Sequence of chain 1.A:
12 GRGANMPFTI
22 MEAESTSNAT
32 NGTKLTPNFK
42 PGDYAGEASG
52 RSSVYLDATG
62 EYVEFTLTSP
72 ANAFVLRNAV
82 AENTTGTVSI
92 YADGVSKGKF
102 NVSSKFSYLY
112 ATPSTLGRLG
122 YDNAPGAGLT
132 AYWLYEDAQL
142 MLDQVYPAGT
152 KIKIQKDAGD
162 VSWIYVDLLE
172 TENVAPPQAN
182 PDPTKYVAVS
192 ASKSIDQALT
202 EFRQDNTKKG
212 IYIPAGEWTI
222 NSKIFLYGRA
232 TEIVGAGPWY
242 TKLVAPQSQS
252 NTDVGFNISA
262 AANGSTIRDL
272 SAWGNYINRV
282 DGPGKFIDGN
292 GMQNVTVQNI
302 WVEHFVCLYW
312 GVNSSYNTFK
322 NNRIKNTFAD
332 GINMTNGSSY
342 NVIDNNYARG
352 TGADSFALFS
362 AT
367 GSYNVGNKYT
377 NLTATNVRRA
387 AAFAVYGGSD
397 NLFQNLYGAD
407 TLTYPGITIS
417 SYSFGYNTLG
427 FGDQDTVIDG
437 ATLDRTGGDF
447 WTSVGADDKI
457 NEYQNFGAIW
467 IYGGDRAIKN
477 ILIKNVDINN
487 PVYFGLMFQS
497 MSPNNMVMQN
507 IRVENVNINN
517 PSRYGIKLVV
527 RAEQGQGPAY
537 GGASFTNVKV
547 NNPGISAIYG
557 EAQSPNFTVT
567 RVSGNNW

This small molecule binds to this protein.
Small molecule (SMILES): OC[C@H]1O[C@H](O[C@@H]2[C@@H](O)[C@@H](O)O[C@H](CO)[C@H]2O)[C@H](O)[C@@H](O)[C@@H]1O

Binding-site contacts:
Ligand atom C4 contacts residue TRP311 of chain 1.A at 3.9 Å (hydrophobic).
Ligand atom O5 contacts residue ASP282 of chain 1.A at 3.0 Å (salt-bridge).
Ligand atom C5 contacts residue TYR422 of chain 1.A at 4.2 Å (hydrophobic).
Ligand atom C6 contacts residue ARG280 of chain 1.A at 4.0 Å.
Ligand atom C5 contacts residue ASP282 of chain 1.A at 3.8 Å.
Ligand atom C2 contacts residue ASP282 of chain 1.A at 4.3 Å.
Ligand atom C6 contacts residue TRP311 of chain 1.A at 4.0 Å (hydrophobic).
Ligand atom O6 contacts residue GLY283 of chain 1.A at 4.2 Å.
Ligand atom O6 contacts residue VAL307 of chain 1.A at 3.5 Å.
Ligand atom O5 contacts residue ARG280 of chain 1.A at 3.2 Å (salt-bridge).
Ligand atom C6 contacts residue ALA330 of chain 1.A at 3.8 Å (hydrophobic).
Ligand atom C6 contacts residue VAL307 of chain 1.A at 4.0 Å (hydrophobic).
Ligand atom C1 contacts residue LYS286 of chain 1.A at 4.3 Å.
Ligand atom O3 contacts residue TRP311 of chain 1.A at 4.3 Å.
Ligand atom O3 contacts residue LYS286 of chain 1.A at 4.2 Å.
Ligand atom O2 contacts residue GLY283 of chain 1.A at 4.2 Å.
Ligand atom O6 contacts residue VAL281 of chain 1.A at 3.5 Å (h-bond).
Ligand atom O2 contacts residue TYR422 of chain 1.A at 4.0 Å.
Ligand atom C6 contacts residue TYR422 of chain 1.A at 3.5 Å (hydrophobic).
Ligand atom C5 contacts residue ARG280 of chain 1.A at 4.0 Å.
Ligand atom O6 contacts residue ASP282 of chain 1.A at 2.7 Å (salt-bridge).
Ligand atom O5 contacts residue TRP311 of chain 1.A at 3.2 Å.
Ligand atom C1 contacts residue ARG280 of chain 1.A at 3.8 Å.
Ligand atom O6 contacts residue ASN337 of chain 1.A at 4.0 Å.
Ligand atom O1 contacts residue ARG280 of chain 1.A at 3.9 Å.
Ligand atom C1 contacts residue TRP311 of chain 1.A at 3.6 Å (hydrophobic).
Ligand atom O4 contacts residue LYS286 of chain 1.A at 2.9 Å (salt-bridge).
Ligand atom C6 contacts residue ASP282 of chain 1.A at 3.5 Å.
Ligand atom O6 contacts residue TYR422 of chain 1.A at 4.4 Å.
Ligand atom O6 contacts residue ALA330 of chain 1.A at 4.2 Å.
Ligand atom C1 contacts residue ASP282 of chain 1.A at 3.9 Å.
Ligand atom C2 contacts residue TRP311 of chain 1.A at 4.3 Å (hydrophobic).
Ligand atom C2 contacts residue LYS286 of chain 1.A at 4.3 Å.
Ligand atom O1 contacts residue TRP311 of chain 1.A at 3.9 Å.
Ligand atom O6 contacts residue ARG280 of chain 1.A at 4.0 Å.
Ligand atom C3 contacts residue TRP311 of chain 1.A at 3.8 Å (hydrophobic).
Ligand atom C5 contacts residue TRP311 of chain 1.A at 3.6 Å (hydrophobic).
Ligand atom O2 contacts residue LYS286 of chain 1.A at 3.4 Å (salt-bridge).
Ligand atom O4 contacts residue TRP311 of chain 1.A at 3.4 Å.
Ligand atom C4 contacts residue LYS286 of chain 1.A at 3.9 Å.